Sequence of chain 33.A:
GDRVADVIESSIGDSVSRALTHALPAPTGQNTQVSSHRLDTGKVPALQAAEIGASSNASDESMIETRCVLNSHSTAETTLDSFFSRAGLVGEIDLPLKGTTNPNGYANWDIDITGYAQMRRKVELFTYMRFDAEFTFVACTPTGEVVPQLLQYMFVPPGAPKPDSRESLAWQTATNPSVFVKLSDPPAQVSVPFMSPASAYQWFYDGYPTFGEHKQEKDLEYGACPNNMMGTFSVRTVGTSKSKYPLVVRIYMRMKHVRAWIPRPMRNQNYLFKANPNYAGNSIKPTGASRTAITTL

Sequence of chain 33.C:
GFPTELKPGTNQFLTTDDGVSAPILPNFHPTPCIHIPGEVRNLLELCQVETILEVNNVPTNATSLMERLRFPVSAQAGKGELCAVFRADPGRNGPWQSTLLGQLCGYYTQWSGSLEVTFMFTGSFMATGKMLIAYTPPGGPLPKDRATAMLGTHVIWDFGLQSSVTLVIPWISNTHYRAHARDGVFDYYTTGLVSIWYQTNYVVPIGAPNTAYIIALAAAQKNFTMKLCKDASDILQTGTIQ

Sequence of chain 34.C:
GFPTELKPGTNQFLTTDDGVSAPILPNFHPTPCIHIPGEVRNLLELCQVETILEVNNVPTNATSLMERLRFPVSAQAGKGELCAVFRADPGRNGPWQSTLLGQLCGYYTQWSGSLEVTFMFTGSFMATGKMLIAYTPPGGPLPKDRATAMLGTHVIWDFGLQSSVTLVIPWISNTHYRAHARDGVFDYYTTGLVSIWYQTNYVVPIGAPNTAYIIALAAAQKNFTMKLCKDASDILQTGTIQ

Binding-site contacts:
Ligand atom CAA contacts residue VAL179 of chain 33.A at 3.4 Å (hydrophobic).
Ligand atom NBC contacts residue TRP203 of chain 33.A at 3.8 Å.
Ligand atom CAH contacts residue THR114 of chain 33.A at 3.8 Å.
Ligand atom CAS contacts residue TRP203 of chain 33.A at 3.4 Å (hydrophobic).
Ligand atom OAW contacts residue MET195 of chain 33.A at 3.2 Å.
Ligand atom CAM contacts residue PHE155 of chain 33.A at 3.8 Å (hydrophobic).
Ligand atom CAE contacts residue ASN228 of chain 33.A at 3.4 Å.
Ligand atom CAR contacts residue TYR201 of chain 33.A at 3.4 Å (hydrophobic).
Ligand atom CBA contacts residue ASN228 of chain 33.A at 3.7 Å.
Ligand atom CAN contacts residue ILE111 of chain 33.A at 3.6 Å (hydrophobic).
Ligand atom CAN contacts residue PHE135 of chain 33.A at 3.7 Å (hydrophobic).
Ligand atom CAS contacts residue TYR201 of chain 33.A at 3.6 Å (hydrophobic).
Ligand atom CAH contacts residue ASP112 of chain 33.A at 3.4 Å.
Ligand atom CAJ contacts residue ILE24 of chain 33.C at 3.9 Å (hydrophobic).
Ligand atom CAK contacts residue PHE135 of chain 33.A at 3.7 Å (hydrophobic).
Ligand atom CAA contacts residue PRO177 of chain 33.A at 3.2 Å (hydrophobic).
Ligand atom CAF contacts residue ASP112 of chain 33.A at 3.6 Å.
Ligand atom CAG contacts residue TRP203 of chain 33.A at 3.7 Å (hydrophobic).
Ligand atom CAO contacts residue ILE111 of chain 33.A at 3.8 Å (hydrophobic).
Ligand atom CAG contacts residue GLN202 of chain 33.A at 3.4 Å.
Ligand atom NAT contacts residue PHE155 of chain 33.A at 3.9 Å.
Ligand atom CAF contacts residue THR114 of chain 33.A at 3.6 Å.
Ligand atom CBA contacts residue TRP203 of chain 33.A at 3.5 Å (hydrophobic).
Ligand atom NBD contacts residue ASN228 of chain 33.A at 3.9 Å.
Ligand atom OAC contacts residue ASP112 of chain 33.A at 3.7 Å.
Ligand atom CAM contacts residue PRO177 of chain 33.A at 3.7 Å (hydrophobic).
Ligand atom OAC contacts residue TRP203 of chain 33.A at 3.9 Å.
Ligand atom CAI contacts residue PHE135 of chain 33.A at 3.7 Å (hydrophobic).
Ligand atom CAG contacts residue ASN228 of chain 33.A at 3.2 Å.
Ligand atom CAA contacts residue SER178 of chain 33.A at 3.5 Å.
Ligand atom CAX contacts residue TRP203 of chain 33.A at 3.5 Å (hydrophobic).
Ligand atom CAL contacts residue PHE155 of chain 33.A at 3.7 Å (hydrophobic).
Ligand atom CAE contacts residue GLN202 of chain 33.A at 3.4 Å.
Ligand atom NBD contacts residue TRP203 of chain 33.A at 3.2 Å.
Ligand atom CAJ contacts residue PHE155 of chain 33.A at 3.7 Å (hydrophobic).
Ligand atom CAS contacts residue ASN228 of chain 33.A at 3.8 Å.
Ligand atom CAD contacts residue PHE137 of chain 33.A at 3.8 Å (hydrophobic).
Ligand atom CAA contacts residue TYR153 of chain 33.A at 3.9 Å (hydrophobic).
Ligand atom CAI contacts residue VAL192 of chain 33.A at 3.8 Å (hydrophobic).
Ligand atom OAC contacts residue ILE113 of chain 33.A at 3.3 Å (h-bond).

The protein below binds the small molecule below.
Small molecule (SMILES): CCO/N=C/c1ccc(OCC[C@@H](C)CCN2CCN(c3ccncc3)C2=O)cc1